A protein and the small-molecule ligand that binds it are described below.
Small molecule (SMILES): CNC(=O)C[C@@H](Cc1ccc(OP(=O)(O)O)cc1)C(=O)N[C@@H](CCC(N)=O)C(=O)N[C@@H](CC(N)=O)C(N)=O

Sequence of chain 1.A:
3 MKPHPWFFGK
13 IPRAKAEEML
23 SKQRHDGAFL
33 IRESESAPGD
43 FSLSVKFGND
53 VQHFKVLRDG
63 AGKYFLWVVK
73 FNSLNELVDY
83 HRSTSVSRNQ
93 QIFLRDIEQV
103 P

Binding-site contacts:
Ligand atom CBK contacts residue HIS55 of chain 1.A at 3.8 Å.
Ligand atom OAK contacts residue ARG34 of chain 1.A at 3.3 Å (salt-bridge).
Ligand atom NAX contacts residue HIS55 of chain 1.A at 2.8 Å (h-bond).
Ligand atom OAK contacts residue SER36 of chain 1.A at 2.8 Å (h-bond).
Ligand atom CAS contacts residue PHE56 of chain 1.A at 3.4 Å (hydrophobic).
Ligand atom CAV contacts residue HIS55 of chain 1.A at 3.7 Å.
Ligand atom ND2 contacts residue LEU68 of chain 1.A at 2.8 Å (h-bond).
Ligand atom PBL contacts residue SER44 of chain 1.A at 3.9 Å.
Ligand atom CG contacts residue LEU68 of chain 1.A at 3.6 Å (hydrophobic).
Ligand atom PBL contacts residue SER38 of chain 1.A at 3.4 Å.
Ligand atom OD1 contacts residue LYS57 of chain 1.A at 3.0 Å (salt-bridge).
Ligand atom CAO contacts residue LYS57 of chain 1.A at 3.9 Å.
Ligand atom CAR contacts residue GLN54 of chain 1.A at 3.7 Å.
Ligand atom OAM contacts residue SER36 of chain 1.A at 3.7 Å.
Ligand atom CBE contacts residue HIS55 of chain 1.A at 3.5 Å.
Ligand atom O contacts residue LYS57 of chain 1.A at 3.7 Å.
Ligand atom OD1 contacts residue PHE56 of chain 1.A at 3.5 Å.
Ligand atom NAD contacts residue LYS57 of chain 1.A at 3.9 Å.
Ligand atom PBL contacts residue ARG15 of chain 1.A at 3.9 Å.
Ligand atom OAH contacts residue ARG15 of chain 1.A at 3.0 Å (salt-bridge).
Ligand atom CBI contacts residue HIS55 of chain 1.A at 3.2 Å.
Ligand atom OAL contacts residue ARG15 of chain 1.A at 2.7 Å (salt-bridge).
Ligand atom CAQ contacts residue ARG15 of chain 1.A at 3.4 Å.
Ligand atom PBL contacts residue SER36 of chain 1.A at 3.7 Å.
Ligand atom OAM contacts residue SER38 of chain 1.A at 2.7 Å (h-bond).
Ligand atom CB contacts residue TRP69 of chain 1.A at 3.6 Å (hydrophobic).
Ligand atom CG contacts residue LYS57 of chain 1.A at 3.7 Å.
Ligand atom CAV contacts residue LYS57 of chain 1.A at 3.9 Å.
Ligand atom PBL contacts residue ARG34 of chain 1.A at 3.8 Å.
Ligand atom OAK contacts residue SER38 of chain 1.A at 3.8 Å.
Ligand atom OAZ contacts residue SER38 of chain 1.A at 3.2 Å (h-bond).
Ligand atom CAS contacts residue HIS55 of chain 1.A at 3.8 Å.
Ligand atom CB contacts residue LEU68 of chain 1.A at 3.5 Å (hydrophobic).
Ligand atom OAL contacts residue ARG34 of chain 1.A at 2.8 Å (salt-bridge).
Ligand atom CA contacts residue TRP69 of chain 1.A at 3.5 Å (hydrophobic).
Ligand atom OAK contacts residue SER44 of chain 1.A at 2.6 Å (h-bond).
Ligand atom CAR contacts residue HIS55 of chain 1.A at 3.5 Å.
Ligand atom CBH contacts residue ARG15 of chain 1.A at 3.7 Å.
Ligand atom OAJ contacts residue TRP69 of chain 1.A at 3.5 Å.
Ligand atom ND2 contacts residue LYS57 of chain 1.A at 2.8 Å (salt-bridge).